Sequence of chain 1.N:
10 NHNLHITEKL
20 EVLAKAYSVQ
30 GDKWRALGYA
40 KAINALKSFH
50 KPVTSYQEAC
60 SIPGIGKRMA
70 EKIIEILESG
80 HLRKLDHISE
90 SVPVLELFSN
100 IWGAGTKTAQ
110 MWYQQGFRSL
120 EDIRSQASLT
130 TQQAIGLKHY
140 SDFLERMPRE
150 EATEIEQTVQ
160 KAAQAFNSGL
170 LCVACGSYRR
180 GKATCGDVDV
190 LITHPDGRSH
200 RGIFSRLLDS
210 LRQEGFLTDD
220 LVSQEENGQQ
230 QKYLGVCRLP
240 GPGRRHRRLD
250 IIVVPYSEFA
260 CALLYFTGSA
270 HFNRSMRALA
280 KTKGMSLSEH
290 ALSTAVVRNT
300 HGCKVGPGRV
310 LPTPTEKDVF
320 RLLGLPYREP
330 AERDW

The small molecule below binds the protein below.
Small molecule (SMILES): Nc1ccn([C@H]2C[C@H](O[P](=O)(O)OC[C@H]3O[C@@H](n4cnc5c(=O)nc(N)[nH]c54)C[C@@H]3O)[C@@H](CO[P](=O)(O)O[C@H]3C[C@H](n4ccc(N)nc4=O)O[C@@H]3CO[P](=O)(O)O[C@H]3C[C@H](n4cnc5c(=O)nc(N)[nH]c54)O[C@@H]3COP(=O)(O)O)O2)c(=O)n1

Binding-site contacts:
Ligand atom O3' contacts residue ILE64 of chain 1.N at 3.7 Å.
Ligand atom OP1 contacts residue TYR38 of chain 1.N at 2.7 Å (h-bond).
Ligand atom OP1 contacts residue ILE64 of chain 1.N at 3.7 Å.
Ligand atom OP3 contacts residue ARG67 of chain 1.N at 2.4 Å (salt-bridge).
Ligand atom OP1 contacts residue GLY65 of chain 1.N at 3.0 Å (h-bond).
Ligand atom O4' contacts residue ARG34 of chain 1.N at 3.6 Å.
Ligand atom P contacts residue GLY63 of chain 1.N at 3.7 Å.
Ligand atom P contacts residue TYR38 of chain 1.N at 3.6 Å.
Ligand atom P contacts residue ARG67 of chain 1.N at 3.8 Å.
Ligand atom OP1 contacts residue MET68 of chain 1.N at 2.9 Å (h-bond).
Ligand atom OP1 contacts residue LYS71 of chain 1.N at 3.7 Å.
Ligand atom OP3 contacts residue LYS71 of chain 1.N at 2.7 Å (salt-bridge).
Ligand atom OP2 contacts residue ARG34 of chain 1.N at 3.4 Å (salt-bridge).
Ligand atom OP1 contacts residue TYR26 of chain 1.N at 2.8 Å (h-bond).
Ligand atom P contacts residue ARG67 of chain 1.N at 3.6 Å.
Ligand atom OP1 contacts residue GLY63 of chain 1.N at 2.7 Å (h-bond).
Ligand atom C6 contacts residue TRP33 of chain 1.N at 3.8 Å (hydrophobic).
Ligand atom O4' contacts residue TYR38 of chain 1.N at 3.7 Å.
Ligand atom P contacts residue LYS71 of chain 1.N at 3.6 Å.
Ligand atom N3 contacts residue GLY37 of chain 1.N at 3.3 Å.
Ligand atom O5' contacts residue TYR38 of chain 1.N at 3.3 Å (h-bond).
Ligand atom C4 contacts residue TRP33 of chain 1.N at 3.5 Å (hydrophobic).
Ligand atom O3' contacts residue MET68 of chain 1.N at 3.6 Å.
Ligand atom OP2 contacts residue ARG67 of chain 1.N at 3.7 Å.
Ligand atom C1' contacts residue ARG34 of chain 1.N at 3.7 Å.
Ligand atom N9 contacts residue ARG34 of chain 1.N at 3.7 Å.
Ligand atom OP1 contacts residue LYS83 of chain 1.N at 3.6 Å (salt-bridge).
Ligand atom OP1 contacts residue ARG67 of chain 1.N at 3.7 Å.
Ligand atom O6 contacts residue TRP33 of chain 1.N at 3.6 Å.
Ligand atom OP2 contacts residue ARG67 of chain 1.N at 3.4 Å.
Ligand atom C2 contacts residue TRP33 of chain 1.N at 3.2 Å (hydrophobic).
Ligand atom OP1 contacts residue PRO62 of chain 1.N at 3.5 Å.
Ligand atom N2 contacts residue TRP33 of chain 1.N at 3.7 Å.
Ligand atom N1 contacts residue TRP33 of chain 1.N at 3.5 Å (h-bond).
Ligand atom O3' contacts residue GLY63 of chain 1.N at 3.4 Å.
Ligand atom C8 contacts residue ARG34 of chain 1.N at 3.8 Å.
Ligand atom N3 contacts residue TRP33 of chain 1.N at 3.2 Å (h-bond).
Ligand atom C5' contacts residue GLY63 of chain 1.N at 3.2 Å.
Ligand atom C3' contacts residue GLY65 of chain 1.N at 3.7 Å.
Ligand atom C4' contacts residue GLY63 of chain 1.N at 3.2 Å.